Binding-site contacts:
Ligand atom O7 contacts residue ASN696 of chain 1.N at 2.5 Å (h-bond).
Ligand atom C3 contacts residue ASN696 of chain 1.N at 3.8 Å.
Ligand atom O5 contacts residue ASN696 of chain 1.N at 2.3 Å (h-bond).
Ligand atom C2 contacts residue ASN696 of chain 1.N at 2.4 Å.
Ligand atom C1 contacts residue ASP783 of chain 1.M at 3.6 Å.
Ligand atom C5 contacts residue ASP783 of chain 1.M at 4.3 Å.
Ligand atom O5 contacts residue ASP783 of chain 1.M at 3.0 Å (salt-bridge).
Ligand atom C8 contacts residue GLY1118 of chain 1.N at 3.5 Å.
Ligand atom C7 contacts residue ASN696 of chain 1.N at 2.9 Å.
Ligand atom C8 contacts residue ASN696 of chain 1.N at 4.2 Å.
Ligand atom C1 contacts residue ASN696 of chain 1.N at 1.4 Å.
Ligand atom C6 contacts residue ASP783 of chain 1.M at 4.4 Å.
Ligand atom N2 contacts residue ASN696 of chain 1.N at 2.9 Å (h-bond).
Ligand atom C4 contacts residue ASN696 of chain 1.N at 4.2 Å.
Ligand atom C5 contacts residue ASN696 of chain 1.N at 3.6 Å.

A small-molecule ligand and the protein it binds are described below.
Small molecule (SMILES): CC(=O)N[C@@H]1[C@@H](O)[C@H](O)[C@@H](CO)O[C@H]1O

Sequence of chain 1.N:
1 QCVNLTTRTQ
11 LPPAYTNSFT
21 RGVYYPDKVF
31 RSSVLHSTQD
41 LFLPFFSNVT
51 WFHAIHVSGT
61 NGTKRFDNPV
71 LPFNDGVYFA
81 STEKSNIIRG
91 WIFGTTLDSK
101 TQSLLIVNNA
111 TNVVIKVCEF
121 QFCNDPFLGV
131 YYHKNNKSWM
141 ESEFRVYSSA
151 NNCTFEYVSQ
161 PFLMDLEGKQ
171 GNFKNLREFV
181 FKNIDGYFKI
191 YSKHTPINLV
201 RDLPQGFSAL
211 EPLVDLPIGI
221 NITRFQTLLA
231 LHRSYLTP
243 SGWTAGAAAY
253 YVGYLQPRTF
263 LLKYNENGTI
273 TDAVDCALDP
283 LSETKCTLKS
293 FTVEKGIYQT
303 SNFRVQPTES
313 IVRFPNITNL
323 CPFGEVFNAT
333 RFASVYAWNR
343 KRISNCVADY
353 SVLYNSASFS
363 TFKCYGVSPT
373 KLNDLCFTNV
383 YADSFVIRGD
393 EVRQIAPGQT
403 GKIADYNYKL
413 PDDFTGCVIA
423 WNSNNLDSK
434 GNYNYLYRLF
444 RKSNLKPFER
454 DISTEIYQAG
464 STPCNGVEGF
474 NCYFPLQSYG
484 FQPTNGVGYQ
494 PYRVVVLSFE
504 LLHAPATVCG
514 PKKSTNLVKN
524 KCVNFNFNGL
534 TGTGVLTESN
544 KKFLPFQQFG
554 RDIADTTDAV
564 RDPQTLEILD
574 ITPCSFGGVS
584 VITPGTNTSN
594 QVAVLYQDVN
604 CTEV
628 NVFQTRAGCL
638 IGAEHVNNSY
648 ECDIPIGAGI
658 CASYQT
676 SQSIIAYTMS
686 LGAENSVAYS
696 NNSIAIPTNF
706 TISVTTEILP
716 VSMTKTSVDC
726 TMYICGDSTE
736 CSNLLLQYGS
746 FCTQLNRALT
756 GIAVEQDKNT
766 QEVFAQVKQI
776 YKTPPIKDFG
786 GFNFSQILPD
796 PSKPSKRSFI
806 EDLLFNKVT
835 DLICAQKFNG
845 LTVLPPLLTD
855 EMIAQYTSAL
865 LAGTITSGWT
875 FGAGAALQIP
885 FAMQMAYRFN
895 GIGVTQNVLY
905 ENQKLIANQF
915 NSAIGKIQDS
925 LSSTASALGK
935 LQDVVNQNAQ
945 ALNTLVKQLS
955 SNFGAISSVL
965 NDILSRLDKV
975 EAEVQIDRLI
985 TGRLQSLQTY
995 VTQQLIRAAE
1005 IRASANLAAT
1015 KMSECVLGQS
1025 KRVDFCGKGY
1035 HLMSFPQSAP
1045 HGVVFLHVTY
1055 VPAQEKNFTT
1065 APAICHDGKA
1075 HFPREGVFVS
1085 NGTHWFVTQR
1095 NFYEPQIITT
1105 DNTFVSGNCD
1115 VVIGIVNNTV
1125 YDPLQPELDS

Sequence of chain 1.M:
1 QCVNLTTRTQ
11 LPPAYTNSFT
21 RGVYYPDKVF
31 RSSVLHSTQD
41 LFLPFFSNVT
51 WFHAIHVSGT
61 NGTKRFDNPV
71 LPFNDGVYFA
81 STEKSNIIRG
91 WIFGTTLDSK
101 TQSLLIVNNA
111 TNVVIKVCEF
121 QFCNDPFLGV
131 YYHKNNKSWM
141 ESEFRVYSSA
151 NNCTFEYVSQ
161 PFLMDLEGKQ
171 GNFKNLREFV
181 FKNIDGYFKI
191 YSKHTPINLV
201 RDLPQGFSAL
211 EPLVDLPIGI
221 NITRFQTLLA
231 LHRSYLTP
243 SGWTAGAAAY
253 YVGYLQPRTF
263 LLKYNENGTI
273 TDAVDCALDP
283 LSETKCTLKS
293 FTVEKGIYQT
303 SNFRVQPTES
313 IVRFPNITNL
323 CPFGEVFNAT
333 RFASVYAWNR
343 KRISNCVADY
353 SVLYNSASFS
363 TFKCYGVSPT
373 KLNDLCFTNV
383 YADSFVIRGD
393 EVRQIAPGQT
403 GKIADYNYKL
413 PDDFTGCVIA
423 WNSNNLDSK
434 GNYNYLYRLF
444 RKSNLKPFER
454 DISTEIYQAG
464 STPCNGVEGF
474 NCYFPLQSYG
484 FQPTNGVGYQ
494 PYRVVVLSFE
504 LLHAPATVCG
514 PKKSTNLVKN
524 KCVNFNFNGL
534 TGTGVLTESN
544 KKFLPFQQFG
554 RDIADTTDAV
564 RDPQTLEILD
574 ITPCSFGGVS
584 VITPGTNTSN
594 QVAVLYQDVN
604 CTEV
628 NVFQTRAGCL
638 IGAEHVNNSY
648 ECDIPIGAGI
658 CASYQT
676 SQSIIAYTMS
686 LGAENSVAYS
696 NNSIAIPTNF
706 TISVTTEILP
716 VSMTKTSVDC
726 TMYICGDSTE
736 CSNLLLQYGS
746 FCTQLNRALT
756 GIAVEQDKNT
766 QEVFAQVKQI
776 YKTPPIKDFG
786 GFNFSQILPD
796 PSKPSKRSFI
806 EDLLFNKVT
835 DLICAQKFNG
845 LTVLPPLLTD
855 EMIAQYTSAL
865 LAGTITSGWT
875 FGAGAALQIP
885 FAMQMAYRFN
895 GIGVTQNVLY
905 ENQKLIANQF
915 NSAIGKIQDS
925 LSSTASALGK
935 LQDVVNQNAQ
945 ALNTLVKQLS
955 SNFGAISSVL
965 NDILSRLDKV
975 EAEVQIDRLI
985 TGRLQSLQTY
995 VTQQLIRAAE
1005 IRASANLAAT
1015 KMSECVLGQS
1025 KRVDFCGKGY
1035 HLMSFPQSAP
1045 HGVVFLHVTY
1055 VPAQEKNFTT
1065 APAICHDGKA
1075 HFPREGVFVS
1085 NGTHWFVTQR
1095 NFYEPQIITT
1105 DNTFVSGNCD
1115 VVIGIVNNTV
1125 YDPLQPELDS